Sequence of chain 1.A:
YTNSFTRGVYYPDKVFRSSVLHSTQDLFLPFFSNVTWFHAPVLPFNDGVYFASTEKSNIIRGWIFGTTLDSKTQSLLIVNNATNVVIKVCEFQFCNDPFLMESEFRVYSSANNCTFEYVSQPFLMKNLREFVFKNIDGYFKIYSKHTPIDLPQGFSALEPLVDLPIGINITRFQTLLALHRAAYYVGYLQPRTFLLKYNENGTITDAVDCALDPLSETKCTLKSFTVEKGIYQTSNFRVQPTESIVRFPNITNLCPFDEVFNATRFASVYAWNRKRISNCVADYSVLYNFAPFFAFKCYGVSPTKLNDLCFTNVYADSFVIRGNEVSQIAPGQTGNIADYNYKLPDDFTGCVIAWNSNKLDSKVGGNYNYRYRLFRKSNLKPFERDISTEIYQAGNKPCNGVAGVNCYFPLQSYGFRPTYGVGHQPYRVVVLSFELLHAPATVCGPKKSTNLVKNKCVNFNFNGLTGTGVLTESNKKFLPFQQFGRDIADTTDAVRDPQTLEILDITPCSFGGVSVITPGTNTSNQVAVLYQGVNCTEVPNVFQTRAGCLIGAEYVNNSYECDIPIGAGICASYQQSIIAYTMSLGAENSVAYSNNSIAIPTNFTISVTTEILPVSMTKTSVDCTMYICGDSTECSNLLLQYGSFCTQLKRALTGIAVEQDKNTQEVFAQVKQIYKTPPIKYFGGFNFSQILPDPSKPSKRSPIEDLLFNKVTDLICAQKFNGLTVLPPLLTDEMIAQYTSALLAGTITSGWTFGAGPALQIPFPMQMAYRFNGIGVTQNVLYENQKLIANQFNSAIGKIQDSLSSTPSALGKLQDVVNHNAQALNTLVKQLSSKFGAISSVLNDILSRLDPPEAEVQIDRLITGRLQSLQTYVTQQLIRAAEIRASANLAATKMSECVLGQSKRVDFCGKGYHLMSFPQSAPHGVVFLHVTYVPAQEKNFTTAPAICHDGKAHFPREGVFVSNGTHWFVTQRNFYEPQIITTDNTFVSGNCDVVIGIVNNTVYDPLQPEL

Binding-site contacts:
Ligand atom O6 contacts residue THR600 of chain 1.A at 4.4 Å.
Ligand atom O4 contacts residue ASN598 of chain 1.A at 4.4 Å.
Ligand atom N2 contacts residue ASN598 of chain 1.A at 3.1 Å (h-bond).
Ligand atom C2 contacts residue ASN598 of chain 1.A at 2.4 Å.
Ligand atom C6 contacts residue THR600 of chain 1.A at 4.2 Å.
Ligand atom O5 contacts residue ASN598 of chain 1.A at 2.4 Å (h-bond).
Ligand atom O3 contacts residue ASN598 of chain 1.A at 4.3 Å.
Ligand atom C7 contacts residue ASN598 of chain 1.A at 3.7 Å.
Ligand atom C1 contacts residue ASN598 of chain 1.A at 1.4 Å.
Ligand atom C3 contacts residue ASN598 of chain 1.A at 3.7 Å.
Ligand atom O5 contacts residue THR600 of chain 1.A at 4.0 Å.
Ligand atom O7 contacts residue ASN598 of chain 1.A at 3.9 Å.
Ligand atom C5 contacts residue ASN598 of chain 1.A at 3.6 Å.
Ligand atom C4 contacts residue ASN598 of chain 1.A at 4.1 Å.

A protein and the small-molecule ligand that binds it are described below.
Small molecule (SMILES): CC(=O)N[C@@H]1[C@@H](O)[C@H](O)[C@@H](CO)O[C@H]1O